Sequence of chain 1.A:
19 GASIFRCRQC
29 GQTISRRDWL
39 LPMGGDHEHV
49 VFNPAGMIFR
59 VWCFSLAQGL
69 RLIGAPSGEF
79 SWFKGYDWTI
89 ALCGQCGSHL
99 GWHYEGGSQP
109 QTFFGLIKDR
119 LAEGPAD

This protein binds this small molecule.
Small molecule (SMILES): O=C1CC[C@H](N2C(=O)c3ccccc3C2=O)C(=O)N1

Binding-site contacts:
Ligand atom C04 contacts residue TRP86 of chain 1.A at 3.9 Å (hydrophobic).
Ligand atom N03 contacts residue TRP80 of chain 1.A at 3.3 Å.
Ligand atom C13 contacts residue PRO52 of chain 1.A at 3.9 Å (hydrophobic).
Ligand atom C3 contacts residue TRP86 of chain 1.A at 3.9 Å (hydrophobic).
Ligand atom C04 contacts residue TRP80 of chain 1.A at 3.4 Å (hydrophobic).
Ligand atom O16 contacts residue ASN51 of chain 1.A at 3.0 Å (h-bond).
Ligand atom C4 contacts residue ASN51 of chain 1.A at 3.6 Å.
Ligand atom O18 contacts residue TRP86 of chain 1.A at 3.2 Å.
Ligand atom N03 contacts residue PHE78 of chain 1.A at 2.9 Å (h-bond).
Ligand atom N09 contacts residue ASN51 of chain 1.A at 4.0 Å.
Ligand atom C13 contacts residue ASN51 of chain 1.A at 3.8 Å.
Ligand atom C02 contacts residue TRP80 of chain 1.A at 3.4 Å (hydrophobic).
Ligand atom O05 contacts residue SER79 of chain 1.A at 3.3 Å.
Ligand atom C07 contacts residue TRP100 of chain 1.A at 3.4 Å (hydrophobic).
Ligand atom O01 contacts residue ASN51 of chain 1.A at 3.6 Å.
Ligand atom C04 contacts residue TYR102 of chain 1.A at 3.3 Å (hydrophobic).
Ligand atom O18 contacts residue PHE78 of chain 1.A at 3.5 Å.
Ligand atom C06 contacts residue TYR102 of chain 1.A at 3.4 Å (hydrophobic).
Ligand atom O01 contacts residue TRP80 of chain 1.A at 3.5 Å.
Ligand atom C08 contacts residue TRP100 of chain 1.A at 4.1 Å (hydrophobic).
Ligand atom C02 contacts residue PHE78 of chain 1.A at 3.7 Å (hydrophobic).
Ligand atom C12 contacts residue ASN51 of chain 1.A at 3.6 Å.
Ligand atom C08 contacts residue TRP80 of chain 1.A at 3.8 Å (hydrophobic).
Ligand atom O16 contacts residue TRP100 of chain 1.A at 3.6 Å.
Ligand atom O05 contacts residue TRP86 of chain 1.A at 3.8 Å.
Ligand atom C14 contacts residue PRO52 of chain 1.A at 3.6 Å (hydrophobic).
Ligand atom C19 contacts residue PRO52 of chain 1.A at 3.8 Å (hydrophobic).
Ligand atom O05 contacts residue TYR102 of chain 1.A at 2.8 Å (h-bond).
Ligand atom O01 contacts residue PRO52 of chain 1.A at 3.4 Å.
Ligand atom C3 contacts residue PRO52 of chain 1.A at 3.9 Å (hydrophobic).
Ligand atom O18 contacts residue GLU77 of chain 1.A at 3.8 Å.
Ligand atom C04 contacts residue SER79 of chain 1.A at 4.0 Å.
Ligand atom C06 contacts residue TRP80 of chain 1.A at 3.7 Å (hydrophobic).
Ligand atom O05 contacts residue PHE78 of chain 1.A at 3.7 Å.
Ligand atom C04 contacts residue PHE78 of chain 1.A at 3.7 Å (hydrophobic).
Ligand atom C06 contacts residue TRP86 of chain 1.A at 3.7 Å (hydrophobic).
Ligand atom C06 contacts residue TRP100 of chain 1.A at 3.7 Å (hydrophobic).
Ligand atom O05 contacts residue TRP80 of chain 1.A at 3.0 Å (h-bond).
Ligand atom O01 contacts residue PHE78 of chain 1.A at 3.7 Å.
Ligand atom C07 contacts residue TRP86 of chain 1.A at 3.5 Å (hydrophobic).